A protein and the small-molecule ligand that binds it are described below.
Small molecule (SMILES): CCCCNC(=O)[C@H](C)C[C@H](O)[C@H](CC(C)C)NC(=O)[C@H](CCSC)NC(=O)CCC(C)C

Sequence of chain 1.C:
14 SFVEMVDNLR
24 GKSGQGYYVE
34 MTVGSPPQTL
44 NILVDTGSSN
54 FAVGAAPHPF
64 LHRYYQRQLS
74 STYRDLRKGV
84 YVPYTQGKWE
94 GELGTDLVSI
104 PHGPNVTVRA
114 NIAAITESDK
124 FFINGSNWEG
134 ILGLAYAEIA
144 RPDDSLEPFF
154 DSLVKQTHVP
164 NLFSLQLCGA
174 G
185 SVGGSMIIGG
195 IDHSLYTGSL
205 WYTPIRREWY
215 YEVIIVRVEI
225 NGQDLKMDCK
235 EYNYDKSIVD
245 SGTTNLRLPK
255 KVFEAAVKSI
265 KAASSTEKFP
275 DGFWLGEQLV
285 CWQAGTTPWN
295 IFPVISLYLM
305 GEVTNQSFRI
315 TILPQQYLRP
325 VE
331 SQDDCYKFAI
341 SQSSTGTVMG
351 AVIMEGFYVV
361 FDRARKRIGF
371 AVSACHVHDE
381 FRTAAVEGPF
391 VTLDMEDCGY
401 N

Binding-site contacts:
Ligand atom C36 contacts residue ASP48 of chain 1.C at 3.6 Å.
Ligand atom C17 contacts residue THR248 of chain 1.C at 3.4 Å.
Ligand atom C36 contacts residue ASP244 of chain 1.C at 3.4 Å.
Ligand atom C71 contacts residue GLN89 of chain 1.C at 3.4 Å.
Ligand atom C34 contacts residue GLY246 of chain 1.C at 3.7 Å.
Ligand atom N32 contacts residue GLY246 of chain 1.C at 3.0 Å (h-bond).
Ligand atom C53 contacts residue PRO86 of chain 1.C at 3.9 Å (hydrophobic).
Ligand atom O38 contacts residue GLY246 of chain 1.C at 3.5 Å (h-bond).
Ligand atom C62 contacts residue PRO86 of chain 1.C at 3.8 Å (hydrophobic).
Ligand atom C56 contacts residue GLY50 of chain 1.C at 3.6 Å.
Ligand atom C66 contacts residue GLY246 of chain 1.C at 3.7 Å.
Ligand atom C2 contacts residue GLN89 of chain 1.C at 3.8 Å.
Ligand atom C53 contacts residue GLY50 of chain 1.C at 3.8 Å.
Ligand atom C17 contacts residue GLY27 of chain 1.C at 3.6 Å.
Ligand atom C22 contacts residue GLY29 of chain 1.C at 3.6 Å.
Ligand atom S1 contacts residue ARG251 of chain 1.C at 3.7 Å.
Ligand atom C5 contacts residue GLN89 of chain 1.C at 3.8 Å.
Ligand atom C5 contacts residue THR88 of chain 1.C at 3.8 Å.
Ligand atom O38 contacts residue ASP244 of chain 1.C at 2.6 Å (salt-bridge).
Ligand atom S1 contacts residue THR88 of chain 1.C at 3.8 Å.
Ligand atom C20 contacts residue GLY246 of chain 1.C at 3.5 Å.
Ligand atom C22 contacts residue GLY246 of chain 1.C at 3.3 Å.
Ligand atom C49 contacts residue GLY50 of chain 1.C at 3.7 Å.
Ligand atom C40 contacts residue ASP244 of chain 1.C at 3.1 Å.
Ligand atom O13 contacts residue THR248 of chain 1.C at 2.9 Å (h-bond).
Ligand atom O50 contacts residue TYR87 of chain 1.C at 3.3 Å.
Ligand atom S1 contacts residue GLN89 of chain 1.C at 3.6 Å.
Ligand atom N51 contacts residue GLY50 of chain 1.C at 2.8 Å (h-bond).
Ligand atom C43 contacts residue ASP244 of chain 1.C at 3.5 Å.
Ligand atom C43 contacts residue GLY50 of chain 1.C at 3.5 Å.
Ligand atom O31 contacts residue THR88 of chain 1.C at 3.4 Å.
Ligand atom O50 contacts residue THR88 of chain 1.C at 3.0 Å (h-bond).
Ligand atom O31 contacts residue TYR87 of chain 1.C at 3.9 Å.
Ligand atom C71 contacts residue PHE124 of chain 1.C at 3.8 Å (hydrophobic).
Ligand atom O13 contacts residue THR247 of chain 1.C at 3.4 Å.
Ligand atom C40 contacts residue THR247 of chain 1.C at 3.8 Å.
Ligand atom C45 contacts residue ASP244 of chain 1.C at 3.6 Å.
Ligand atom O38 contacts residue ASP48 of chain 1.C at 2.5 Å (salt-bridge).
Ligand atom C71 contacts residue TYR87 of chain 1.C at 3.7 Å (hydrophobic).
Ligand atom O31 contacts residue GLN89 of chain 1.C at 3.0 Å (h-bond).